Sequence of chain 1.N:
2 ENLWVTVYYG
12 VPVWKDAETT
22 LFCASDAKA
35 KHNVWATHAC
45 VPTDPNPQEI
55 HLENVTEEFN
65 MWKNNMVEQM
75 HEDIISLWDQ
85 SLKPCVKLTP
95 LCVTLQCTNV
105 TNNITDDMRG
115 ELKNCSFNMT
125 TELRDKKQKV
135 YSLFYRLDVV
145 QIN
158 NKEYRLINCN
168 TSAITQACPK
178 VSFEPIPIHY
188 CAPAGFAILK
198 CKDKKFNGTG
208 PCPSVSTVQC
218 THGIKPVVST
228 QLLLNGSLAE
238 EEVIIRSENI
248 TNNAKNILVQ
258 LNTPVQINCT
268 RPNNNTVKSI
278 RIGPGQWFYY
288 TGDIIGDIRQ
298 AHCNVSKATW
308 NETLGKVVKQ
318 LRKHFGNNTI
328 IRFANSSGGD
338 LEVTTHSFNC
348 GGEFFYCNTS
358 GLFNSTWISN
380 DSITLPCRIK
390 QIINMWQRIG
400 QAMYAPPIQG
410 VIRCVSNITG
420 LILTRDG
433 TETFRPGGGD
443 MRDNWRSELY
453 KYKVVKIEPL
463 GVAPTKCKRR

Binding-site contacts:
Ligand atom C3 contacts residue ASN324 of chain 1.N at 3.8 Å.
Ligand atom C4 contacts residue ASN324 of chain 1.N at 4.2 Å.
Ligand atom C2 contacts residue ASN324 of chain 1.N at 2.4 Å.
Ligand atom C1 contacts residue ASN324 of chain 1.N at 1.4 Å.
Ligand atom C7 contacts residue ASN324 of chain 1.N at 3.6 Å.
Ligand atom N2 contacts residue ASN324 of chain 1.N at 2.9 Å (h-bond).
Ligand atom C5 contacts residue ASN324 of chain 1.N at 3.7 Å.
Ligand atom O7 contacts residue ASN324 of chain 1.N at 3.9 Å.
Ligand atom O5 contacts residue ASN324 of chain 1.N at 2.4 Å (h-bond).

A small-molecule ligand and the protein it binds are described below.
Small molecule (SMILES): CC(=O)N[C@@H]1[C@@H](O)[C@H](O)[C@@H](CO)O[C@H]1O